Sequence of chain 44.F:
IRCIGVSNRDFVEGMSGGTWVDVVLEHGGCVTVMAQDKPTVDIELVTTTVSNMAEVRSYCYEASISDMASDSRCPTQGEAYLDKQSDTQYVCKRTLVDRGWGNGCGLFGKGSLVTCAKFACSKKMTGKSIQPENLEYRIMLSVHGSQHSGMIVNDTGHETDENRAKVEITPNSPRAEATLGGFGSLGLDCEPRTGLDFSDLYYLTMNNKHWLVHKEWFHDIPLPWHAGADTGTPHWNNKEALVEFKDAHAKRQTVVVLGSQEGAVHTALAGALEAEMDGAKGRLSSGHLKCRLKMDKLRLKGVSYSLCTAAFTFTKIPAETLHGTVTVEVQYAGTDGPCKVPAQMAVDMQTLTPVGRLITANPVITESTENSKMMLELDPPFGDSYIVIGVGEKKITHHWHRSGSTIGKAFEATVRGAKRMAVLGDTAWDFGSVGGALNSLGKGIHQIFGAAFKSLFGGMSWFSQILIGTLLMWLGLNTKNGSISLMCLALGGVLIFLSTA

A small-molecule ligand and the protein it binds are described below.
Small molecule (SMILES): CC(=O)N[C@H]1[C@H](O[C@H]2[C@H](O)[C@@H](NC(C)=O)CO[C@@H]2CO)O[C@H](CO)[C@@H](O)[C@@H]1O

Binding-site contacts:
Ligand atom C5 contacts residue THR156 of chain 44.F at 3.2 Å.
Ligand atom N2 contacts residue THR156 of chain 44.F at 4.3 Å.
Ligand atom O5 contacts residue THR156 of chain 44.F at 3.8 Å.
Ligand atom C7 contacts residue THR156 of chain 44.F at 3.4 Å.
Ligand atom C2 contacts residue GLY150 of chain 44.F at 4.5 Å.
Ligand atom O4 contacts residue ASN154 of chain 44.F at 3.5 Å (h-bond).
Ligand atom C6 contacts residue ASN154 of chain 44.F at 3.0 Å.
Ligand atom C5 contacts residue ASN154 of chain 44.F at 2.1 Å.
Ligand atom C6 contacts residue GLY157 of chain 44.F at 4.2 Å.
Ligand atom O6 contacts residue ASP155 of chain 44.F at 4.2 Å.
Ligand atom C6 contacts residue THR156 of chain 44.F at 1.8 Å.
Ligand atom O5 contacts residue ARG164 of chain 44.F at 4.3 Å.
Ligand atom C1 contacts residue GLY150 of chain 44.F at 3.8 Å.
Ligand atom O6 contacts residue THR156 of chain 44.F at 1.2 Å (h-bond).
Ligand atom C1 contacts residue ASN154 of chain 44.F at 2.5 Å.
Ligand atom O7 contacts residue HIS148 of chain 44.F at 3.3 Å (h-bond).
Ligand atom C4 contacts residue ASN154 of chain 44.F at 3.2 Å.
Ligand atom O6 contacts residue ASN154 of chain 44.F at 2.4 Å (h-bond).
Ligand atom O7 contacts residue THR156 of chain 44.F at 2.4 Å.
Ligand atom C2 contacts residue MET151 of chain 44.F at 4.1 Å (hydrophobic).
Ligand atom C8 contacts residue HIS148 of chain 44.F at 1.2 Å.
Ligand atom N2 contacts residue ASN154 of chain 44.F at 4.3 Å.
Ligand atom C8 contacts residue MET151 of chain 44.F at 4.1 Å (hydrophobic).
Ligand atom C1 contacts residue MET151 of chain 44.F at 3.6 Å (hydrophobic).
Ligand atom C2 contacts residue HIS148 of chain 44.F at 4.2 Å.
Ligand atom N2 contacts residue MET151 of chain 44.F at 3.4 Å.
Ligand atom O5 contacts residue ASN154 of chain 44.F at 2.4 Å (h-bond).
Ligand atom C8 contacts residue THR156 of chain 44.F at 2.9 Å.
Ligand atom N2 contacts residue HIS148 of chain 44.F at 2.8 Å (h-bond).
Ligand atom C2 contacts residue ASN154 of chain 44.F at 3.5 Å.
Ligand atom C4 contacts residue THR156 of chain 44.F at 4.1 Å.
Ligand atom C8 contacts residue GLY157 of chain 44.F at 4.5 Å.
Ligand atom O4 contacts residue THR156 of chain 44.F at 4.2 Å.
Ligand atom C7 contacts residue MET151 of chain 44.F at 4.0 Å (hydrophobic).
Ligand atom C6 contacts residue ASP155 of chain 44.F at 4.3 Å.
Ligand atom N2 contacts residue GLY150 of chain 44.F at 4.1 Å.
Ligand atom C3 contacts residue ASN154 of chain 44.F at 3.5 Å.
Ligand atom C7 contacts residue HIS148 of chain 44.F at 2.3 Å.